A small-molecule ligand and the protein it binds are described below.
Small molecule (SMILES): OC[C@H]1O[C@H](O[C@@H]2[C@H](O)[C@@H](O)O[C@H](CO)[C@H]2O)[C@@H](O)[C@@H](O)[C@@H]1O

Sequence of chain 2.A:
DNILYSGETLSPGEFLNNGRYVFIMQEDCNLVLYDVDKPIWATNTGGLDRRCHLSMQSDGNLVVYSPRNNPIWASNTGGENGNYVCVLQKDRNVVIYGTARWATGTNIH

Binding-site contacts:
Ligand atom C4 contacts residue ASN83 of chain 4.A at 4.2 Å.
Ligand atom C3 contacts residue ASN83 of chain 4.A at 4.1 Å.
Ligand atom O2 contacts residue ASN93 of chain 2.A at 3.1 Å (h-bond).
Ligand atom O5 contacts residue ASN93 of chain 2.A at 3.2 Å (h-bond).
Ligand atom C4 contacts residue VAL95 of chain 2.A at 4.1 Å (hydrophobic).
Ligand atom O4 contacts residue GLN89 of chain 2.A at 4.5 Å.
Ligand atom O2 contacts residue ASN107 of chain 4.A at 3.9 Å.
Ligand atom O2 contacts residue ASN83 of chain 4.A at 3.2 Å (h-bond).
Ligand atom O6 contacts residue ALA103 of chain 4.A at 3.8 Å.
Ligand atom C3 contacts residue ASP91 of chain 2.A at 4.3 Å.
Ligand atom O3 contacts residue TYR97 of chain 2.A at 3.6 Å.
Ligand atom C6 contacts residue ASN93 of chain 2.A at 4.3 Å.
Ligand atom C1 contacts residue ASN93 of chain 2.A at 3.6 Å.
Ligand atom C6 contacts residue VAL95 of chain 2.A at 4.3 Å (hydrophobic).
Ligand atom C2 contacts residue GLN89 of chain 2.A at 4.1 Å.
Ligand atom C2 contacts residue ASN93 of chain 2.A at 3.9 Å.
Ligand atom O3 contacts residue ASP91 of chain 2.A at 3.9 Å.
Ligand atom C5 contacts residue ASN83 of chain 4.A at 4.0 Å.
Ligand atom C6 contacts residue HIS109 of chain 4.A at 4.4 Å.
Ligand atom C4 contacts residue TYR97 of chain 2.A at 3.8 Å (hydrophobic).
Ligand atom O4 contacts residue HIS109 of chain 4.A at 3.6 Å.
Ligand atom C1 contacts residue ASN107 of chain 4.A at 4.2 Å.
Ligand atom C3 contacts residue GLN89 of chain 2.A at 3.9 Å.
Ligand atom O4 contacts residue ASN83 of chain 4.A at 3.3 Å.
Ligand atom C4 contacts residue ASN93 of chain 2.A at 4.2 Å.
Ligand atom O4 contacts residue TYR97 of chain 2.A at 2.9 Å (h-bond).
Ligand atom O2 contacts residue GLN89 of chain 2.A at 3.2 Å (h-bond).
Ligand atom O4 contacts residue ASN107 of chain 4.A at 3.4 Å (h-bond).
Ligand atom O2 contacts residue ASP91 of chain 2.A at 2.6 Å (salt-bridge).
Ligand atom C2 contacts residue ASN83 of chain 4.A at 4.0 Å.
Ligand atom C5 contacts residue ASN93 of chain 2.A at 4.0 Å.
Ligand atom C4 contacts residue GLN89 of chain 2.A at 4.1 Å.
Ligand atom C6 contacts residue ASN83 of chain 4.A at 4.4 Å.
Ligand atom O4 contacts residue VAL95 of chain 2.A at 4.0 Å.
Ligand atom C6 contacts residue ALA103 of chain 4.A at 4.2 Å (hydrophobic).
Ligand atom C2 contacts residue ASP91 of chain 2.A at 3.4 Å.
Ligand atom C3 contacts residue TYR97 of chain 2.A at 4.3 Å (hydrophobic).
Ligand atom O4 contacts residue ALA100 of chain 4.A at 4.1 Å.
Ligand atom C6 contacts residue ALA100 of chain 4.A at 3.9 Å (hydrophobic).
Ligand atom O3 contacts residue GLN89 of chain 2.A at 2.9 Å (h-bond).

Sequence of chain 4.A:
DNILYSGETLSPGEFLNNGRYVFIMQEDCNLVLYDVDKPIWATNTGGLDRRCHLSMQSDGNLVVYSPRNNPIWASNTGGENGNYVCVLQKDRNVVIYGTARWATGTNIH